Sequence of chain 1.A:
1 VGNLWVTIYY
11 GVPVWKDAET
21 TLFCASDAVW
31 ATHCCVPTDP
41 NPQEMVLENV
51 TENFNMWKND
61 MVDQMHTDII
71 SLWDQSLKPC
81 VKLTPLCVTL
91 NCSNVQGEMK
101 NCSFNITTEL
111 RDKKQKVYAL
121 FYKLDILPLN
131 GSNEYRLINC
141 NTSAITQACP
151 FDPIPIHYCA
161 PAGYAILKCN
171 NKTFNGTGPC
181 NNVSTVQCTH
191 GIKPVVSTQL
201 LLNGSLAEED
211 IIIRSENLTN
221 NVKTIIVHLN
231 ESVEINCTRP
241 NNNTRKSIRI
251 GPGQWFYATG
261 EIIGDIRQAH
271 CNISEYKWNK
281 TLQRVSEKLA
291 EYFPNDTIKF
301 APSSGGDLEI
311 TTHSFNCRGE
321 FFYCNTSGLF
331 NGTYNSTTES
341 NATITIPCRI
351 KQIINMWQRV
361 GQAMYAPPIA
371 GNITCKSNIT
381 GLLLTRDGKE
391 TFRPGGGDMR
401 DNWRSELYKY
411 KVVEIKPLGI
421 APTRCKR

This small molecule binds to this protein.
Small molecule (SMILES): OC[C@H]1O[C@H](O[C@@H]2[C@@H](O[C@@H]3CO[C@H](CO)[C@@H](O)[C@@H]3O)O[C@H](CO)[C@@H](O)[C@@H]2O)[C@@H](O)[C@@H](O)[C@@H]1O

Binding-site contacts:
Ligand atom C1 contacts residue ARG102 of chain 1.F at 3.3 Å.
Ligand atom O6 contacts residue ASP265 of chain 1.A at 4.1 Å.
Ligand atom O4 contacts residue ASN44 of chain 1.E at 3.3 Å (h-bond).
Ligand atom O2 contacts residue ASP61 of chain 1.E at 2.9 Å (salt-bridge).
Ligand atom C1 contacts residue BMA3 of chain 1.H at 3.5 Å.
Ligand atom C2 contacts residue ILE62 of chain 1.E at 4.1 Å (hydrophobic).
Ligand atom O5 contacts residue ARG102 of chain 1.F at 2.9 Å (salt-bridge).
Ligand atom O2 contacts residue ARG102 of chain 1.F at 3.4 Å (salt-bridge).
Ligand atom O2 contacts residue ILE62 of chain 1.E at 3.7 Å.
Ligand atom O4 contacts residue ASP61 of chain 1.E at 3.9 Å.
Ligand atom C3 contacts residue BMA3 of chain 1.H at 3.3 Å.
Ligand atom O3 contacts residue GLN46 of chain 1.E at 3.7 Å.
Ligand atom O5 contacts residue BMA3 of chain 1.H at 4.0 Å.
Ligand atom C2 contacts residue ASP61 of chain 1.E at 3.7 Å.
Ligand atom C3 contacts residue ASP61 of chain 1.E at 3.3 Å.
Ligand atom C4 contacts residue ARG102 of chain 1.F at 3.4 Å.
Ligand atom C6 contacts residue ASP265 of chain 1.A at 4.0 Å.
Ligand atom C3 contacts residue ARG102 of chain 1.F at 3.5 Å.
Ligand atom C6 contacts residue ARG102 of chain 1.F at 4.1 Å.
Ligand atom C5 contacts residue ARG102 of chain 1.F at 3.2 Å.
Ligand atom C2 contacts residue PRO60 of chain 1.E at 3.8 Å (hydrophobic).
Ligand atom O6 contacts residue ASP61 of chain 1.E at 3.1 Å (salt-bridge).
Ligand atom O6 contacts residue SER24 of chain 1.E at 3.5 Å.
Ligand atom C2 contacts residue ARG102 of chain 1.F at 3.9 Å.
Ligand atom C4 contacts residue ILE62 of chain 1.E at 3.7 Å (hydrophobic).
Ligand atom C2 contacts residue BMA3 of chain 1.H at 3.2 Å.
Ligand atom O4 contacts residue ARG102 of chain 1.F at 3.0 Å (salt-bridge).
Ligand atom C1 contacts residue ASP61 of chain 1.E at 3.8 Å.
Ligand atom C6 contacts residue SER24 of chain 1.E at 3.8 Å.
Ligand atom O6 contacts residue BMA3 of chain 1.H at 3.2 Å (h-bond).
Ligand atom O4 contacts residue ILE62 of chain 1.E at 3.1 Å (h-bond).
Ligand atom O3 contacts residue BMA3 of chain 1.H at 4.1 Å.
Ligand atom C6 contacts residue TYR104 of chain 1.F at 4.0 Å (hydrophobic).
Ligand atom O3 contacts residue ASN45 of chain 1.E at 3.2 Å.
Ligand atom C4 contacts residue ASP61 of chain 1.E at 3.2 Å.
Ligand atom O3 contacts residue ASP61 of chain 1.E at 2.8 Å (salt-bridge).
Ligand atom O3 contacts residue PRO60 of chain 1.E at 3.7 Å.
Ligand atom O6 contacts residue ARG102 of chain 1.F at 3.9 Å.
Ligand atom O3 contacts residue ILE62 of chain 1.E at 3.3 Å (h-bond).
Ligand atom C1 contacts residue ILE62 of chain 1.E at 3.7 Å (hydrophobic).

Sequence of chain 1.E:
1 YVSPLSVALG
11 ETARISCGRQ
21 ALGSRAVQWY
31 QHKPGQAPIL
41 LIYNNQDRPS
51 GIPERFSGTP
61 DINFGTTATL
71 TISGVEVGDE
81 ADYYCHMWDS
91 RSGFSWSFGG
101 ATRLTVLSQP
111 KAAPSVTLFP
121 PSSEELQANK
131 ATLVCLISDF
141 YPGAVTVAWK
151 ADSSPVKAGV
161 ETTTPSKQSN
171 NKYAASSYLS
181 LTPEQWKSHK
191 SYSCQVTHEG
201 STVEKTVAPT

Sequence of chain 1.F:
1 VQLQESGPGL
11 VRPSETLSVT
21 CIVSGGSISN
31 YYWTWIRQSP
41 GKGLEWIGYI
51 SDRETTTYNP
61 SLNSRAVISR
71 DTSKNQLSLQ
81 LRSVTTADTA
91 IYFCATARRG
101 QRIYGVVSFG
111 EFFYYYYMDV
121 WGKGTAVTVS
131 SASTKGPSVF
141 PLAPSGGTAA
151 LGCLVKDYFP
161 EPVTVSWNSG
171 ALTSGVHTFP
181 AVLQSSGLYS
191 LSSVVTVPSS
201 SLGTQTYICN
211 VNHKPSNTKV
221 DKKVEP